The protein below binds the small molecule below.
Small molecule (SMILES): Cn1cc([C@H]2C[C@H]3CSC(N)=N[C@@]3(c3ccc(F)cc3F)CO2)cn1

Binding-site contacts:
Ligand atom C16 contacts residue PHE98 of chain 1.D at 3.5 Å (hydrophobic).
Ligand atom F2 contacts residue GLY190 of chain 1.D at 3.7 Å.
Ligand atom C4 contacts residue GLY190 of chain 1.D at 3.9 Å.
Ligand atom C14 contacts residue PHE98 of chain 1.D at 3.9 Å (hydrophobic).
Ligand atom F2 contacts residue PHE225 of chain 1.D at 3.8 Å.
Ligand atom C1 contacts residue SER282 of chain 1.D at 3.9 Å.
Ligand atom S1 contacts residue ASP279 of chain 1.D at 3.6 Å (salt-bridge).
Ligand atom N2 contacts residue LEU99 of chain 1.D at 3.8 Å.
Ligand atom O1 contacts residue LEU191 of chain 1.D at 3.9 Å.
Ligand atom C6 contacts residue SER282 of chain 1.D at 3.5 Å.
Ligand atom C15 contacts residue LEU462 of chain 1.D at 3.5 Å (hydrophobic).
Ligand atom S1 contacts residue PHE98 of chain 1.D at 3.6 Å.
Ligand atom C17 contacts residue HEM1 of chain 1.W at 3.3 Å.
Ligand atom N4 contacts residue THR287 of chain 1.D at 3.8 Å.
Ligand atom C7 contacts residue GLU194 of chain 1.D at 3.2 Å.
Ligand atom C9 contacts residue PHE98 of chain 1.D at 3.8 Å (hydrophobic).
Ligand atom F1 contacts residue SER282 of chain 1.D at 3.1 Å.
Ligand atom C3 contacts residue GLN222 of chain 1.D at 3.8 Å.
Ligand atom C5 contacts residue ALA187 of chain 1.D at 3.4 Å (hydrophobic).
Ligand atom C7 contacts residue LEU191 of chain 1.D at 3.6 Å (hydrophobic).
Ligand atom F1 contacts residue LEU191 of chain 1.D at 3.8 Å.
Ligand atom C10 contacts residue PHE98 of chain 1.D at 4.0 Å (hydrophobic).
Ligand atom N4 contacts residue PHE98 of chain 1.D at 4.0 Å.
Ligand atom C9 contacts residue ALA283 of chain 1.D at 3.6 Å (hydrophobic).
Ligand atom C5 contacts residue SER282 of chain 1.D at 3.8 Å.
Ligand atom N2 contacts residue PHE98 of chain 1.D at 3.6 Å.
Ligand atom N2 contacts residue GLU194 of chain 1.D at 3.0 Å (salt-bridge).
Ligand atom C13 contacts residue SER282 of chain 1.D at 3.0 Å.
Ligand atom C17 contacts residue THR287 of chain 1.D at 4.0 Å.
Ligand atom N3 contacts residue PHE461 of chain 1.D at 3.6 Å.
Ligand atom N1 contacts residue GLU194 of chain 1.D at 2.9 Å (salt-bridge).
Ligand atom N3 contacts residue LEU462 of chain 1.D at 3.9 Å.
Ligand atom C15 contacts residue PHE461 of chain 1.D at 3.2 Å (hydrophobic).
Ligand atom F2 contacts residue GLN222 of chain 1.D at 3.7 Å.
Ligand atom O1 contacts residue PHE461 of chain 1.D at 3.8 Å.
Ligand atom C12 contacts residue SER282 of chain 1.D at 3.4 Å.
Ligand atom O1 contacts residue GLU194 of chain 1.D at 3.4 Å (salt-bridge).
Ligand atom C11 contacts residue GLU194 of chain 1.D at 3.7 Å.
Ligand atom C12 contacts residue ALA283 of chain 1.D at 4.0 Å (hydrophobic).
Ligand atom C14 contacts residue GLU194 of chain 1.D at 3.7 Å.

Sequence of chain 1.D:
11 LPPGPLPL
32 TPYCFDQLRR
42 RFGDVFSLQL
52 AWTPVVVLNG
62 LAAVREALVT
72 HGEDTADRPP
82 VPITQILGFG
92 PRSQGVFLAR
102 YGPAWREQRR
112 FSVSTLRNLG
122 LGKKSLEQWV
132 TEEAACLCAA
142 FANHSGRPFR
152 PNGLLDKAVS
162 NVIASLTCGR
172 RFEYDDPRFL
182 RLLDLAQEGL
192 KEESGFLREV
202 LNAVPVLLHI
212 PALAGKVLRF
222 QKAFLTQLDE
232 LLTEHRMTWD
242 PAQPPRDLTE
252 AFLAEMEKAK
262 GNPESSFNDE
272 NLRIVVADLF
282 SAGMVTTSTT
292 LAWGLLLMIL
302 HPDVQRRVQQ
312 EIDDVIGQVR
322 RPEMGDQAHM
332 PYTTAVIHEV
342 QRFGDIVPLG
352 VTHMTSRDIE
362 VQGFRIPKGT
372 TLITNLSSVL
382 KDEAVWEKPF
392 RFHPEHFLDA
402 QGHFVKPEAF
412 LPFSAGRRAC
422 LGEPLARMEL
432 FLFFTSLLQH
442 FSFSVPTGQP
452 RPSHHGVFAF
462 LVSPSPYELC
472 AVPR